This small molecule binds to this protein.
Small molecule (SMILES): Oc1cccc(-c2ccccc2)c1O

Sequence of chain 3.A:
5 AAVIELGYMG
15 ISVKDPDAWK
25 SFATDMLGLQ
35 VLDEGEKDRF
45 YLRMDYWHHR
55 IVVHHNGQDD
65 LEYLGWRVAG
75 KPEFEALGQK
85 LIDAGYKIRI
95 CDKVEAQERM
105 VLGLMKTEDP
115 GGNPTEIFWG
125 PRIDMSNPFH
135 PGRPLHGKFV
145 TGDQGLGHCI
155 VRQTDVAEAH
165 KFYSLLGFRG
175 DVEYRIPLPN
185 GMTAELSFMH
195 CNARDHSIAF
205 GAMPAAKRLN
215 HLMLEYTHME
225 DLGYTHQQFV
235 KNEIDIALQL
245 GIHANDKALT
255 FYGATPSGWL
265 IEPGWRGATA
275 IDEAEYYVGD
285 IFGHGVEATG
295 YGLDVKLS

Binding-site contacts:
Ligand atom CKC contacts residue ASN196 of chain 3.A at 3.7 Å.
Ligand atom OK1 contacts residue HIS194 of chain 3.A at 4.0 Å.
Ligand atom CK1 contacts residue HIS194 of chain 3.A at 4.3 Å.
Ligand atom CKA contacts residue ASN196 of chain 3.A at 3.9 Å.
Ligand atom CK4 contacts residue ASP276 of chain 3.A at 3.6 Å.
Ligand atom CK5 contacts residue HIS194 of chain 3.A at 4.2 Å.
Ligand atom CK4 contacts residue HIS194 of chain 3.A at 3.9 Å.
Ligand atom CKA contacts residue ALA197 of chain 3.A at 3.6 Å (hydrophobic).
Ligand atom CK2 contacts residue HIS194 of chain 3.A at 3.9 Å.
Ligand atom CK9 contacts residue ASN196 of chain 3.A at 3.7 Å.
Ligand atom CK1 contacts residue ASN196 of chain 3.A at 3.4 Å.
Ligand atom CKB contacts residue ALA197 of chain 3.A at 3.7 Å (hydrophobic).
Ligand atom CK5 contacts residue GLY171 of chain 3.A at 3.4 Å.
Ligand atom CK3 contacts residue HIS194 of chain 3.A at 3.6 Å.
Ligand atom CK7 contacts residue ALA197 of chain 3.A at 4.4 Å (hydrophobic).
Ligand atom OK1 contacts residue ASP276 of chain 3.A at 3.0 Å (salt-bridge).
Ligand atom CK3 contacts residue ASP276 of chain 3.A at 3.4 Å.
Ligand atom CK8 contacts residue ALA197 of chain 3.A at 4.3 Å (hydrophobic).
Ligand atom CK2 contacts residue CYS195 of chain 3.A at 4.2 Å (hydrophobic).
Ligand atom CK4 contacts residue ARG173 of chain 3.A at 4.1 Å.
Ligand atom CK6 contacts residue HIS194 of chain 3.A at 4.2 Å.
Ligand atom CK2 contacts residue ASN196 of chain 3.A at 4.1 Å.
Ligand atom CK5 contacts residue CYS195 of chain 3.A at 4.4 Å (hydrophobic).
Ligand atom CK6 contacts residue ASN196 of chain 3.A at 4.1 Å.
Ligand atom OK1 contacts residue ARG173 of chain 3.A at 3.4 Å.
Ligand atom CK9 contacts residue THR273 of chain 3.A at 4.4 Å.
Ligand atom CK8 contacts residue ALA274 of chain 3.A at 4.1 Å (hydrophobic).
Ligand atom CKC contacts residue ALA197 of chain 3.A at 4.1 Å (hydrophobic).
Ligand atom CK9 contacts residue ALA197 of chain 3.A at 3.8 Å (hydrophobic).
Ligand atom OK2 contacts residue HIS194 of chain 3.A at 3.7 Å.
Ligand atom CK6 contacts residue CYS195 of chain 3.A at 3.4 Å (hydrophobic).
Ligand atom CK8 contacts residue ASN196 of chain 3.A at 3.4 Å.
Ligand atom OK2 contacts residue ASP276 of chain 3.A at 2.6 Å (salt-bridge).
Ligand atom CKB contacts residue ASN196 of chain 3.A at 3.9 Å.
Ligand atom CK5 contacts residue ARG173 of chain 3.A at 4.3 Å.
Ligand atom CK1 contacts residue CYS195 of chain 3.A at 3.1 Å (hydrophobic).
Ligand atom CK6 contacts residue GLY171 of chain 3.A at 3.7 Å.
Ligand atom CK9 contacts residue ALA274 of chain 3.A at 4.0 Å (hydrophobic).
Ligand atom CK7 contacts residue ASN196 of chain 3.A at 3.8 Å.
Ligand atom CK8 contacts residue HIS194 of chain 3.A at 4.0 Å.